This protein binds this small molecule.
Small molecule (SMILES): CC(=O)N[C@@H]1[C@@H](O)[C@H](O)[C@@H](CO)O[C@H]1O

Binding-site contacts:
Ligand atom C5 contacts residue PHE70 of chain 1.A at 4.5 Å (hydrophobic).
Ligand atom N2 contacts residue ASN95 of chain 1.A at 3.0 Å (h-bond).
Ligand atom O6 contacts residue ALA71 of chain 1.A at 4.4 Å.
Ligand atom O5 contacts residue ALA71 of chain 1.A at 3.8 Å.
Ligand atom O5 contacts residue ASN95 of chain 1.A at 2.4 Å (h-bond).
Ligand atom C6 contacts residue VAL69 of chain 1.A at 4.4 Å (hydrophobic).
Ligand atom C5 contacts residue ASN95 of chain 1.A at 3.6 Å.
Ligand atom C8 contacts residue ASN95 of chain 1.A at 3.6 Å.
Ligand atom C6 contacts residue ARG52 of chain 1.A at 3.9 Å.
Ligand atom C8 contacts residue GLY96 of chain 1.A at 4.0 Å.
Ligand atom C3 contacts residue ASN95 of chain 1.A at 3.7 Å.
Ligand atom C5 contacts residue VAL69 of chain 1.A at 4.0 Å (hydrophobic).
Ligand atom O6 contacts residue ARG52 of chain 1.A at 3.6 Å (salt-bridge).
Ligand atom O5 contacts residue PHE70 of chain 1.A at 4.4 Å.
Ligand atom C2 contacts residue ASN95 of chain 1.A at 2.3 Å.
Ligand atom C5 contacts residue ALA71 of chain 1.A at 4.4 Å (hydrophobic).
Ligand atom C7 contacts residue ASN95 of chain 1.A at 3.4 Å.
Ligand atom C4 contacts residue ASN95 of chain 1.A at 4.2 Å.
Ligand atom C6 contacts residue ALA71 of chain 1.A at 4.5 Å (hydrophobic).
Ligand atom O7 contacts residue ASN95 of chain 1.A at 3.4 Å (h-bond).
Ligand atom C1 contacts residue ASN95 of chain 1.A at 1.4 Å.
Ligand atom C1 contacts residue ALA71 of chain 1.A at 4.1 Å (hydrophobic).

Sequence of chain 1.A:
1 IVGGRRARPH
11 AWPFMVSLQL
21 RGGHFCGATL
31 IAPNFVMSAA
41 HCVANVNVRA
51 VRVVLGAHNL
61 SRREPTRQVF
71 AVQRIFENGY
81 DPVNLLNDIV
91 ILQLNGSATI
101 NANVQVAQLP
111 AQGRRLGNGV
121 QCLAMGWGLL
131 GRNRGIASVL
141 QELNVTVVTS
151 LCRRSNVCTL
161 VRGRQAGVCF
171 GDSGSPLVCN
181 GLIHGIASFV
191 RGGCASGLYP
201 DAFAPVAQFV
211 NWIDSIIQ